Sequence of chain 1.A:
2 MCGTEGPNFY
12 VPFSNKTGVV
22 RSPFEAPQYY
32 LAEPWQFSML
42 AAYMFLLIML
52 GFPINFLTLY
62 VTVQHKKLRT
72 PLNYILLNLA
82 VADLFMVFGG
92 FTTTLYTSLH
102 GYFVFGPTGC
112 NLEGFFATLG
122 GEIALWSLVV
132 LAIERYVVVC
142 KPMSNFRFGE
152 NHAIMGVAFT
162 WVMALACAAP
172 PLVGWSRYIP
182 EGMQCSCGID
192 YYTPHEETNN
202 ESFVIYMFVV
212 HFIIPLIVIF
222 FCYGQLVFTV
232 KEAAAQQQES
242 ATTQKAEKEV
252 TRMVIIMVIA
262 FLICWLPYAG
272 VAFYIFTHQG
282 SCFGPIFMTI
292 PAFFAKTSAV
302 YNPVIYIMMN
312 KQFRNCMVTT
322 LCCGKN

This small molecule binds to this protein.
Small molecule (SMILES): C[C@@H](O)[C@H](C(=O)N1CCC2(CC1)Oc1ccccc1O2)c1ccc(Cl)cc1

Binding-site contacts:
Ligand atom C14 contacts residue GLU123 of chain 1.A at 3.6 Å.
Ligand atom C5 contacts residue PHE209 of chain 1.A at 3.5 Å (hydrophobic).
Ligand atom C23 contacts residue GLY122 of chain 1.A at 3.5 Å.
Ligand atom N12 contacts residue TYR192 of chain 1.A at 3.7 Å.
Ligand atom CL contacts residue CYS265 of chain 1.A at 3.7 Å.
Ligand atom C6 contacts residue ALA273 of chain 1.A at 3.5 Å (hydrophobic).
Ligand atom N12 contacts residue MET208 of chain 1.A at 4.0 Å.
Ligand atom O9 contacts residue TYR269 of chain 1.A at 3.7 Å.
Ligand atom C1 contacts residue PHE209 of chain 1.A at 3.8 Å (hydrophobic).
Ligand atom C10 contacts residue PHE213 of chain 1.A at 3.4 Å (hydrophobic).
Ligand atom C1 contacts residue MET289 of chain 1.A at 3.8 Å (hydrophobic).
Ligand atom C22 contacts residue GLU123 of chain 1.A at 3.2 Å.
Ligand atom O24 contacts residue GLU123 of chain 1.A at 2.5 Å (salt-bridge).
Ligand atom C5 contacts residue VAL205 of chain 1.A at 3.7 Å (hydrophobic).
Ligand atom C2 contacts residue MET289 of chain 1.A at 3.6 Å (hydrophobic).
Ligand atom C6 contacts residue PHE209 of chain 1.A at 3.4 Å (hydrophobic).
Ligand atom C11 contacts residue MET208 of chain 1.A at 3.7 Å (hydrophobic).
Ligand atom C23 contacts residue GLU123 of chain 1.A at 3.1 Å.
Ligand atom O9 contacts residue MET289 of chain 1.A at 3.6 Å.
Ligand atom C8 contacts residue TYR269 of chain 1.A at 4.0 Å (hydrophobic).
Ligand atom C17 contacts residue TYR269 of chain 1.A at 3.4 Å (hydrophobic).
Ligand atom C16 contacts residue TYR269 of chain 1.A at 3.9 Å (hydrophobic).
Ligand atom CL contacts residue TRP266 of chain 1.A at 3.6 Å.
Ligand atom C1 contacts residue TYR269 of chain 1.A at 4.1 Å (hydrophobic).
Ligand atom C21 contacts residue LEU126 of chain 1.A at 3.6 Å (hydrophobic).
Ligand atom C3 contacts residue MET289 of chain 1.A at 4.0 Å (hydrophobic).
Ligand atom C20 contacts residue PHE213 of chain 1.A at 4.0 Å (hydrophobic).
Ligand atom C27 contacts residue MET289 of chain 1.A at 3.7 Å (hydrophobic).
Ligand atom C20 contacts residue HIS212 of chain 1.A at 3.8 Å.
Ligand atom C21 contacts residue HIS212 of chain 1.A at 3.2 Å.
Ligand atom C1 contacts residue ALA273 of chain 1.A at 3.5 Å (hydrophobic).
Ligand atom C23 contacts residue BOG1 of chain 1.D at 4.0 Å.
Ligand atom O25 contacts residue BOG1 of chain 1.D at 2.6 Å (h-bond).
Ligand atom C27 contacts residue TYR269 of chain 1.A at 3.4 Å (hydrophobic).
Ligand atom C4 contacts residue PHE209 of chain 1.A at 3.7 Å (hydrophobic).
Ligand atom C13 contacts residue BOG1 of chain 1.D at 3.7 Å.
Ligand atom C20 contacts residue LEU126 of chain 1.A at 3.8 Å (hydrophobic).
Ligand atom C4 contacts residue VAL205 of chain 1.A at 3.6 Å (hydrophobic).
Ligand atom C23 contacts residue LEU126 of chain 1.A at 4.0 Å (hydrophobic).
Ligand atom C26 contacts residue TYR192 of chain 1.A at 3.2 Å (hydrophobic).